Binding-site contacts:
Ligand atom N27 contacts residue LEU101 of chain 1.A at 3.7 Å.
Ligand atom C01 contacts residue VAL35 of chain 1.A at 3.8 Å (hydrophobic).
Ligand atom C15 contacts residue THR99 of chain 1.A at 3.8 Å.
Ligand atom O09 contacts residue PHE32 of chain 1.A at 3.3 Å.
Ligand atom C19 contacts residue MET75 of chain 1.A at 3.6 Å (hydrophobic).
Ligand atom C19 contacts residue LEU97 of chain 1.A at 3.4 Å (hydrophobic).
Ligand atom N26 contacts residue THR99 of chain 1.A at 3.2 Å.
Ligand atom C24 contacts residue LEU153 of chain 1.A at 3.5 Å (hydrophobic).
Ligand atom C23 contacts residue LEU153 of chain 1.A at 3.8 Å (hydrophobic).
Ligand atom C17 contacts residue LEU97 of chain 1.A at 3.5 Å (hydrophobic).
Ligand atom C18 contacts residue LEU97 of chain 1.A at 3.0 Å (hydrophobic).
Ligand atom C02 contacts residue VAL35 of chain 1.A at 3.8 Å (hydrophobic).
Ligand atom C07 contacts residue ASP109 of chain 1.A at 3.7 Å.
Ligand atom N05 contacts residue CYS106 of chain 1.A at 3.8 Å.
Ligand atom C25 contacts residue ALA52 of chain 1.A at 3.5 Å (hydrophobic).
Ligand atom N29 contacts residue LEU27 of chain 1.A at 3.4 Å.
Ligand atom C30 contacts residue LEU27 of chain 1.A at 3.8 Å (hydrophobic).
Ligand atom C28 contacts residue MET102 of chain 1.A at 3.0 Å (hydrophobic).
Ligand atom C07 contacts residue CYS106 of chain 1.A at 2.5 Å (hydrophobic).
Ligand atom C28 contacts residue LEU27 of chain 1.A at 3.7 Å (hydrophobic).
Ligand atom C03 contacts residue PHE32 of chain 1.A at 3.6 Å (hydrophobic).
Ligand atom C01 contacts residue PHE32 of chain 1.A at 3.7 Å (hydrophobic).
Ligand atom C13 contacts residue LEU153 of chain 1.A at 3.8 Å (hydrophobic).
Ligand atom C23 contacts residue THR163 of chain 1.A at 3.5 Å.
Ligand atom C08 contacts residue ARG150 of chain 1.A at 3.1 Å.
Ligand atom N26 contacts residue LEU153 of chain 1.A at 3.5 Å.
Ligand atom C17 contacts residue THR99 of chain 1.A at 3.4 Å.
Ligand atom C16 contacts residue THR99 of chain 1.A at 3.4 Å.
Ligand atom C17 contacts residue ALA52 of chain 1.A at 3.7 Å (hydrophobic).
Ligand atom C20 contacts residue MET75 of chain 1.A at 3.5 Å (hydrophobic).
Ligand atom C08 contacts residue CYS106 of chain 1.A at 1.8 Å (hydrophobic).
Ligand atom C28 contacts residue LEU101 of chain 1.A at 3.8 Å (hydrophobic).
Ligand atom C17 contacts residue LYS54 of chain 1.A at 3.5 Å.
Ligand atom N29 contacts residue MET102 of chain 1.A at 3.8 Å.
Ligand atom N26 contacts residue ALA52 of chain 1.A at 3.2 Å.
Ligand atom N27 contacts residue MET102 of chain 1.A at 2.8 Å (h-bond).
Ligand atom N22 contacts residue THR163 of chain 1.A at 2.9 Å (h-bond).
Ligand atom C06 contacts residue CYS106 of chain 1.A at 3.4 Å (hydrophobic).
Ligand atom C25 contacts residue LEU153 of chain 1.A at 3.4 Å (hydrophobic).
Ligand atom N26 contacts residue GLN100 of chain 1.A at 3.1 Å (h-bond).

This protein binds this small molecule.
Small molecule (SMILES): C=CC(=O)N[C@H]1C=C(C)c2c(-c3cnc4ccccc4c3)c3c(N)ncnc3n2C1

Sequence of chain 1.A:
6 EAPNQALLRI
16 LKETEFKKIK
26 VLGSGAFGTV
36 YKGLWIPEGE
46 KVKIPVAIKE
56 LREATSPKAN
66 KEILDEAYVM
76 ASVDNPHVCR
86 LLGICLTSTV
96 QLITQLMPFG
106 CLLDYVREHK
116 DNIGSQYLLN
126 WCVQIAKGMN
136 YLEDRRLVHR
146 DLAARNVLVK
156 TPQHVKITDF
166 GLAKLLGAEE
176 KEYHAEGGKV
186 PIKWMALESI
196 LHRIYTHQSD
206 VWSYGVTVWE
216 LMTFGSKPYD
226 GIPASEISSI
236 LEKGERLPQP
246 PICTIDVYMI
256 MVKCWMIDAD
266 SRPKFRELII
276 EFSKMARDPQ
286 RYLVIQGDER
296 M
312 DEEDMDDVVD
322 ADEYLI